Binding-site contacts:
Ligand atom C1 contacts residue ASN46 of chain 1.A at 4.1 Å.
Ligand atom C1 contacts residue ASP88 of chain 1.A at 4.0 Å.
Ligand atom C3 contacts residue GLY92 of chain 1.A at 4.3 Å.
Ligand atom N2 contacts residue SER47 of chain 1.A at 3.7 Å.
Ligand atom N2 contacts residue ASP88 of chain 1.A at 2.9 Å (salt-bridge).
Ligand atom C1 contacts residue ALA50 of chain 1.A at 4.2 Å (hydrophobic).
Ligand atom N7 contacts residue ALA50 of chain 1.A at 3.4 Å.
Ligand atom N7 contacts residue ASP88 of chain 1.A at 4.3 Å.
Ligand atom N2 contacts residue ASN46 of chain 1.A at 3.9 Å.
Ligand atom N2 contacts residue THR179 of chain 1.A at 3.9 Å.
Ligand atom C3 contacts residue ALA50 of chain 1.A at 3.9 Å (hydrophobic).
Ligand atom C5 contacts residue MET93 of chain 1.A at 3.4 Å (hydrophobic).
Ligand atom C3 contacts residue MET93 of chain 1.A at 3.8 Å (hydrophobic).
Ligand atom C3 contacts residue THR179 of chain 1.A at 4.0 Å.
Ligand atom N7 contacts residue ASN46 of chain 1.A at 4.4 Å.
Ligand atom N1 contacts residue ASN46 of chain 1.A at 3.8 Å.
Ligand atom N7 contacts residue THR179 of chain 1.A at 3.5 Å (h-bond).
Ligand atom C5 contacts residue LEU102 of chain 1.A at 4.2 Å (hydrophobic).
Ligand atom C4 contacts residue LEU102 of chain 1.A at 4.2 Å (hydrophobic).
Ligand atom C1 contacts residue THR179 of chain 1.A at 4.1 Å.
Ligand atom N2 contacts residue ALA50 of chain 1.A at 4.3 Å.
Ligand atom N1 contacts residue MET93 of chain 1.A at 4.4 Å.
Ligand atom C4 contacts residue MET93 of chain 1.A at 3.9 Å (hydrophobic).

This protein binds this small molecule.
Small molecule (SMILES): Nc1ncccn1

Sequence of chain 1.A:
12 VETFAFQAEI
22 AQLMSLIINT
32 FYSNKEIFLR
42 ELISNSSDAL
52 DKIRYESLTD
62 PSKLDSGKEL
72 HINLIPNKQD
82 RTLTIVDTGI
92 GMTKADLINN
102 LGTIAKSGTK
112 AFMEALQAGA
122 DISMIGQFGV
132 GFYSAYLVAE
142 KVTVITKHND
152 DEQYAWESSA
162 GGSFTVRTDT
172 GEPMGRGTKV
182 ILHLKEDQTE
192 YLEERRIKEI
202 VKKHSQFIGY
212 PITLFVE